Sequence of chain 1.A:
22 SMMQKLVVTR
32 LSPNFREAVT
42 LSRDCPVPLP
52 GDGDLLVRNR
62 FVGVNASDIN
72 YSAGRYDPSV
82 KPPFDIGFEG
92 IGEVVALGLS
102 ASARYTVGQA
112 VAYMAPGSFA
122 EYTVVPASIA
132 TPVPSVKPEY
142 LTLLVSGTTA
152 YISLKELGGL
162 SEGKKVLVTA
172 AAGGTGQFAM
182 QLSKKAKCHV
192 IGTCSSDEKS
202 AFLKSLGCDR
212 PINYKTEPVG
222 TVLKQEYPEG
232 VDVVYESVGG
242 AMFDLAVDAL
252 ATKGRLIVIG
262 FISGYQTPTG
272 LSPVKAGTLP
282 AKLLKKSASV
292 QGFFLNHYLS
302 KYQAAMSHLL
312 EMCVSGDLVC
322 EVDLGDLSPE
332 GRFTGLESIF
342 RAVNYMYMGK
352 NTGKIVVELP

This protein binds this small molecule.
Small molecule (SMILES): COc1ccc(C(=O)c2c(-c3ccc(O)cc3)sc3cc(O)ccc23)cc1

Binding-site contacts:
Ligand atom C10 contacts residue SER68 of chain 1.A at 3.1 Å.
Ligand atom C9 contacts residue TYR266 of chain 1.A at 3.5 Å (hydrophobic).
Ligand atom S1 contacts residue TYR266 of chain 1.A at 3.6 Å.
Ligand atom C14 contacts residue TYR77 of chain 1.A at 3.0 Å (hydrophobic).
Ligand atom C10 contacts residue TYR266 of chain 1.A at 3.0 Å (hydrophobic).
Ligand atom C10 contacts residue NAP1 of chain 1.F at 3.4 Å.
Ligand atom C12 contacts residue SER68 of chain 1.A at 2.8 Å.
Ligand atom C11 contacts residue ASN71 of chain 1.A at 3.8 Å.
Ligand atom O1 contacts residue TYR77 of chain 1.A at 3.4 Å.
Ligand atom O2 contacts residue LEU272 of chain 1.A at 3.6 Å.
Ligand atom C3 contacts residue LEU272 of chain 1.A at 3.7 Å (hydrophobic).
Ligand atom C11 contacts residue SER68 of chain 1.A at 3.3 Å.
Ligand atom C9 contacts residue SER68 of chain 1.A at 3.3 Å.
Ligand atom C15 contacts residue TYR77 of chain 1.A at 4.0 Å (hydrophobic).
Ligand atom C18 contacts residue ARG76 of chain 1.A at 3.2 Å.
Ligand atom C5 contacts residue LEU272 of chain 1.A at 3.5 Å (hydrophobic).
Ligand atom C18 contacts residue TYR77 of chain 1.A at 3.6 Å (hydrophobic).
Ligand atom C5 contacts residue GLY271 of chain 1.A at 4.0 Å.
Ligand atom C3 contacts residue THR270 of chain 1.A at 3.8 Å.
Ligand atom O4 contacts residue SER68 of chain 1.A at 3.4 Å (h-bond).
Ligand atom C9 contacts residue ASN71 of chain 1.A at 3.6 Å.
Ligand atom O2 contacts residue THR270 of chain 1.A at 3.1 Å (h-bond).
Ligand atom C13 contacts residue TYR77 of chain 1.A at 3.0 Å (hydrophobic).
Ligand atom C14 contacts residue SER68 of chain 1.A at 2.8 Å.
Ligand atom S1 contacts residue PHE262 of chain 1.A at 3.7 Å.
Ligand atom S1 contacts residue ASN71 of chain 1.A at 3.7 Å.
Ligand atom C13 contacts residue PHE295 of chain 1.A at 4.0 Å (hydrophobic).
Ligand atom C7 contacts residue ASN71 of chain 1.A at 4.0 Å.
Ligand atom C17 contacts residue PHE295 of chain 1.A at 3.9 Å (hydrophobic).
Ligand atom C5 contacts residue THR270 of chain 1.A at 3.5 Å.
Ligand atom O1 contacts residue ASN71 of chain 1.A at 3.8 Å.
Ligand atom O4 contacts residue NAP1 of chain 1.F at 2.7 Å.
Ligand atom C13 contacts residue SER68 of chain 1.A at 3.1 Å.
Ligand atom C4 contacts residue PHE262 of chain 1.A at 4.0 Å (hydrophobic).
Ligand atom C20 contacts residue ARG76 of chain 1.A at 3.8 Å.
Ligand atom C6 contacts residue PHE262 of chain 1.A at 3.7 Å (hydrophobic).
Ligand atom O1 contacts residue ARG76 of chain 1.A at 3.5 Å.
Ligand atom C12 contacts residue NAP1 of chain 1.F at 3.5 Å.
Ligand atom C19 contacts residue PHE295 of chain 1.A at 3.7 Å (hydrophobic).
Ligand atom C20 contacts residue TYR77 of chain 1.A at 3.9 Å (hydrophobic).